Sequence of chain 2.A:
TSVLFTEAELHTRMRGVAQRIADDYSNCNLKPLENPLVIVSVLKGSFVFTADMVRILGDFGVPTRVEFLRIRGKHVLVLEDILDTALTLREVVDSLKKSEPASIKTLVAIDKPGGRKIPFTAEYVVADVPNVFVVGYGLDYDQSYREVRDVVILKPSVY

A protein and the small-molecule ligand that binds it are described below.
Small molecule (SMILES): O=c1[nH]cnc2c1ncn2CCCCP(=O)(O)O

Binding-site contacts:
Ligand atom C07 contacts residue ILE121 of chain 2.A at 3.7 Å (hydrophobic).
Ligand atom C04 contacts residue PHE172 of chain 2.A at 4.0 Å (hydrophobic).
Ligand atom C09 contacts residue ASP123 of chain 2.A at 3.3 Å.
Ligand atom O01 contacts residue VAL173 of chain 2.A at 3.0 Å (h-bond).
Ligand atom N03 contacts residue LEU178 of chain 2.A at 4.3 Å.
Ligand atom C04 contacts residue LEU178 of chain 2.A at 4.2 Å (hydrophobic).
Ligand atom O01 contacts residue VAL171 of chain 2.A at 3.7 Å.
Ligand atom C06 contacts residue PHE172 of chain 2.A at 4.2 Å (hydrophobic).
Ligand atom N08 contacts residue ILE121 of chain 2.A at 3.7 Å.
Ligand atom N05 contacts residue PHE172 of chain 2.A at 4.2 Å.
Ligand atom N03 contacts residue VAL173 of chain 2.A at 2.4 Å (h-bond).
Ligand atom N05 contacts residue ASP179 of chain 2.A at 3.8 Å.
Ligand atom N05 contacts residue MG1 of chain 2.G at 4.0 Å.
Ligand atom O01 contacts residue ILE121 of chain 2.A at 3.6 Å.
Ligand atom C02 contacts residue VAL173 of chain 2.A at 3.3 Å (hydrophobic).
Ligand atom N03 contacts residue PHE172 of chain 2.A at 4.1 Å.
Ligand atom N08 contacts residue LYS151 of chain 2.A at 4.0 Å.
Ligand atom N08 contacts residue PHE172 of chain 2.A at 4.5 Å.
Ligand atom C02 contacts residue ILE121 of chain 2.A at 3.7 Å (hydrophobic).
Ligand atom C07 contacts residue PHE172 of chain 2.A at 4.0 Å (hydrophobic).
Ligand atom C12 contacts residue MG1 of chain 2.G at 3.9 Å.
Ligand atom C09 contacts residue ILE121 of chain 2.A at 4.5 Å (hydrophobic).
Ligand atom C13 contacts residue MG1 of chain 2.G at 4.2 Å.
Ligand atom C04 contacts residue ASP179 of chain 2.A at 3.1 Å.
Ligand atom C04 contacts residue VAL173 of chain 2.A at 3.4 Å (hydrophobic).
Ligand atom O01 contacts residue PHE172 of chain 2.A at 3.6 Å.
Ligand atom O01 contacts residue LYS151 of chain 2.A at 3.9 Å.
Ligand atom N03 contacts residue ASP179 of chain 2.A at 4.1 Å.
Ligand atom N10 contacts residue ILE121 of chain 2.A at 4.5 Å.
Ligand atom C02 contacts residue PHE172 of chain 2.A at 4.0 Å (hydrophobic).
Ligand atom N08 contacts residue ASP123 of chain 2.A at 3.7 Å.
Ligand atom C06 contacts residue ILE121 of chain 2.A at 4.4 Å (hydrophobic).